Sequence of chain 1.B:
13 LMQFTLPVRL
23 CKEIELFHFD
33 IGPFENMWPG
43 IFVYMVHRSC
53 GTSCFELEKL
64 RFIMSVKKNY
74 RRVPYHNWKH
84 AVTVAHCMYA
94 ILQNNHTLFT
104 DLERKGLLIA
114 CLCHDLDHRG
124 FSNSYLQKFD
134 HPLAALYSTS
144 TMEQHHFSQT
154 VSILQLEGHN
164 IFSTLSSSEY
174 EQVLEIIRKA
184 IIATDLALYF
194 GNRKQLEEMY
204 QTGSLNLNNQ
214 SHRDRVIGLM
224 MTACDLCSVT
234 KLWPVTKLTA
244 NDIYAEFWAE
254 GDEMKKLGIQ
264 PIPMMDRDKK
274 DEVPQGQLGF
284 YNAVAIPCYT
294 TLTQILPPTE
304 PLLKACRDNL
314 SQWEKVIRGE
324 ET

Binding-site contacts:
Ligand atom C8 contacts residue PHE283 of chain 1.B at 3.6 Å (hydrophobic).
Ligand atom C2 contacts residue PHE283 of chain 1.B at 3.4 Å (hydrophobic).
Ligand atom C1 contacts residue PHE250 of chain 1.B at 3.9 Å (hydrophobic).
Ligand atom C33 contacts residue VAL232 of chain 1.B at 3.5 Å (hydrophobic).
Ligand atom S7 contacts residue PHE283 of chain 1.B at 3.6 Å.
Ligand atom C14 contacts residue LEU189 of chain 1.B at 3.8 Å (hydrophobic).
Ligand atom C18 contacts residue GLN280 of chain 1.B at 3.7 Å.
Ligand atom O22 contacts residue PHE283 of chain 1.B at 3.5 Å.
Ligand atom N19 contacts residue MET267 of chain 1.B at 3.7 Å.
Ligand atom C33 contacts residue ILE246 of chain 1.B at 3.5 Å (hydrophobic).
Ligand atom C25 contacts residue SER127 of chain 1.B at 3.4 Å.
Ligand atom C29 contacts residue GLN280 of chain 1.B at 3.9 Å.
Ligand atom N19 contacts residue GLY279 of chain 1.B at 3.4 Å (h-bond).
Ligand atom C9 contacts residue PHE283 of chain 1.B at 3.8 Å (hydrophobic).
Ligand atom C18 contacts residue TYR247 of chain 1.B at 3.7 Å (hydrophobic).
Ligand atom O22 contacts residue MET267 of chain 1.B at 3.6 Å (h-bond).
Ligand atom C20 contacts residue MET267 of chain 1.B at 3.8 Å (hydrophobic).
Ligand atom C8 contacts residue MET267 of chain 1.B at 3.9 Å (hydrophobic).
Ligand atom C20 contacts residue GLY279 of chain 1.B at 3.4 Å.
Ligand atom C18 contacts residue PHE283 of chain 1.B at 3.8 Å (hydrophobic).
Ligand atom C27 contacts residue GLY279 of chain 1.B at 3.2 Å.
Ligand atom C10 contacts residue PHE283 of chain 1.B at 3.8 Å (hydrophobic).
Ligand atom C35 contacts residue SER231 of chain 1.B at 3.9 Å.
Ligand atom C34 contacts residue ILE246 of chain 1.B at 3.8 Å (hydrophobic).
Ligand atom N5 contacts residue GLN280 of chain 1.B at 3.1 Å (h-bond).
Ligand atom C18 contacts residue MET267 of chain 1.B at 3.5 Å (hydrophobic).
Ligand atom C26 contacts residue ILE265 of chain 1.B at 3.9 Å (hydrophobic).
Ligand atom C35 contacts residue ILE246 of chain 1.B at 3.4 Å (hydrophobic).
Ligand atom O21 contacts residue LEU189 of chain 1.B at 3.3 Å.
Ligand atom C28 contacts residue GLY279 of chain 1.B at 3.8 Å.
Ligand atom C10 contacts residue MET267 of chain 1.B at 3.5 Å (hydrophobic).
Ligand atom N3 contacts residue PHE283 of chain 1.B at 3.8 Å.
Ligand atom C26 contacts residue MET267 of chain 1.B at 3.3 Å (hydrophobic).
Ligand atom N5 contacts residue PHE283 of chain 1.B at 3.7 Å.
Ligand atom O22 contacts residue GLY279 of chain 1.B at 3.8 Å.
Ligand atom C2 contacts residue MET267 of chain 1.B at 3.8 Å (hydrophobic).
Ligand atom C29 contacts residue PHE283 of chain 1.B at 3.8 Å (hydrophobic).
Ligand atom C1 contacts residue PHE283 of chain 1.B at 3.4 Å (hydrophobic).
Ligand atom C17 contacts residue PHE283 of chain 1.B at 3.7 Å (hydrophobic).
Ligand atom C8 contacts residue GLN280 of chain 1.B at 3.8 Å.

The protein below binds the small molecule below.
Small molecule (SMILES): Cc1cc(NC(=O)c2cc3c(COc4ccccn4)nn(-c4ccccc4)c3s2)n(C(C)(C)C)n1